Sequence of chain 4.A:
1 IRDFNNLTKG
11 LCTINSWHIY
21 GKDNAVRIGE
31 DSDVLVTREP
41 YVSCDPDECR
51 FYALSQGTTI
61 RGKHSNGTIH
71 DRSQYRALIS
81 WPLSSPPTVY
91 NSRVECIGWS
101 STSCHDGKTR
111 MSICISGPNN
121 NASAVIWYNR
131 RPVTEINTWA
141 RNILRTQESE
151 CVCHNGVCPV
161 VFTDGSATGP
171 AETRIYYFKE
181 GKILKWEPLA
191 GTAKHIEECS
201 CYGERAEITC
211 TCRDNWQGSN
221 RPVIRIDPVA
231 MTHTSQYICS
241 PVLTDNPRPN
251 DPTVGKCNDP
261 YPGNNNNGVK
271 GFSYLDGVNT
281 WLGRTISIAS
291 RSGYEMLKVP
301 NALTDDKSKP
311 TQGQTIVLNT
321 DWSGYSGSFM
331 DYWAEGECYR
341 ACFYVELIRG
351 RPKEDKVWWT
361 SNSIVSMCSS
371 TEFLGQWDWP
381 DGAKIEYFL

The protein below binds the small molecule below.
Small molecule (SMILES): CC(=O)N[C@@H]1[C@@H](O)[C@H](O)[C@@H](CO)O[C@H]1O

Binding-site contacts:
Ligand atom O5 contacts residue ASN66 of chain 4.A at 2.4 Å (h-bond).
Ligand atom C5 contacts residue ASN66 of chain 4.A at 3.6 Å.
Ligand atom C8 contacts residue TRP358 of chain 4.A at 3.4 Å (hydrophobic).
Ligand atom C5 contacts residue TRP358 of chain 4.A at 3.8 Å (hydrophobic).
Ligand atom C3 contacts residue ASN66 of chain 4.A at 3.7 Å.
Ligand atom N2 contacts residue TRP358 of chain 4.A at 3.4 Å (h-bond).
Ligand atom O4 contacts residue TRP358 of chain 4.A at 4.0 Å.
Ligand atom N2 contacts residue ASN66 of chain 4.A at 2.8 Å (h-bond).
Ligand atom C4 contacts residue TRP358 of chain 4.A at 4.3 Å (hydrophobic).
Ligand atom O7 contacts residue ASN66 of chain 4.A at 3.8 Å.
Ligand atom C2 contacts residue ASN66 of chain 4.A at 2.4 Å.
Ligand atom C7 contacts residue ASN66 of chain 4.A at 3.5 Å.
Ligand atom C7 contacts residue TRP358 of chain 4.A at 3.9 Å (hydrophobic).
Ligand atom C1 contacts residue ASN66 of chain 4.A at 1.5 Å.
Ligand atom C4 contacts residue ASN66 of chain 4.A at 4.2 Å.
Ligand atom C1 contacts residue TRP358 of chain 4.A at 3.8 Å (hydrophobic).
Ligand atom C2 contacts residue TRP358 of chain 4.A at 4.3 Å (hydrophobic).
Ligand atom C3 contacts residue TRP358 of chain 4.A at 4.1 Å (hydrophobic).
Ligand atom O5 contacts residue TRP358 of chain 4.A at 4.3 Å.